Sequence of chain 43.F:
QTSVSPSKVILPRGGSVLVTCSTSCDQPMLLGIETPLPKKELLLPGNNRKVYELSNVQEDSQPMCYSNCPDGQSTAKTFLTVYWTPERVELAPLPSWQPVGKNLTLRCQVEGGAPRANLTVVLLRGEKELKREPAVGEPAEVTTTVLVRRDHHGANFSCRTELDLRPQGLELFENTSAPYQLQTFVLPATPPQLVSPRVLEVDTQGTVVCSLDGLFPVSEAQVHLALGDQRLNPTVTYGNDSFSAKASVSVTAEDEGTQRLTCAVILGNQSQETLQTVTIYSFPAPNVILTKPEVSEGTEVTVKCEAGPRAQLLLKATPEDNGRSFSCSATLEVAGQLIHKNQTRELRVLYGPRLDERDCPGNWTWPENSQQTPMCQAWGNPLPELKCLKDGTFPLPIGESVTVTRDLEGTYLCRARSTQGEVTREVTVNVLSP

The small molecule below binds the protein below.
Small molecule (SMILES): CC(=O)N[C@@H]1[C@@H](O)[C@H](O)[C@@H](CO)O[C@H]1O

Binding-site contacts:
Ligand atom C1 contacts residue ALA117 of chain 43.F at 3.9 Å (hydrophobic).
Ligand atom C7 contacts residue PRO167 of chain 43.F at 3.9 Å (hydrophobic).
Ligand atom C4 contacts residue ALA117 of chain 43.F at 4.2 Å (hydrophobic).
Ligand atom C5 contacts residue ASN118 of chain 43.F at 3.2 Å.
Ligand atom C8 contacts residue ASP164 of chain 43.F at 4.5 Å.
Ligand atom C6 contacts residue ASN118 of chain 43.F at 4.0 Å.
Ligand atom C4 contacts residue ASN118 of chain 43.F at 3.8 Å.
Ligand atom C2 contacts residue ALA117 of chain 43.F at 4.0 Å (hydrophobic).
Ligand atom C2 contacts residue ASN118 of chain 43.F at 2.7 Å.
Ligand atom O5 contacts residue GLN168 of chain 43.F at 4.0 Å.
Ligand atom C1 contacts residue GLN168 of chain 43.F at 4.0 Å.
Ligand atom N2 contacts residue PRO167 of chain 43.F at 4.0 Å.
Ligand atom O5 contacts residue ASN118 of chain 43.F at 1.8 Å (h-bond).
Ligand atom O6 contacts residue ASN118 of chain 43.F at 4.0 Å.
Ligand atom O6 contacts residue ALA117 of chain 43.F at 2.3 Å.
Ligand atom C1 contacts residue ASN118 of chain 43.F at 1.6 Å.
Ligand atom C3 contacts residue ASN118 of chain 43.F at 3.8 Å.
Ligand atom C1 contacts residue PRO167 of chain 43.F at 4.4 Å (hydrophobic).
Ligand atom O7 contacts residue ALA117 of chain 43.F at 4.5 Å.
Ligand atom C6 contacts residue ALA117 of chain 43.F at 3.6 Å (hydrophobic).
Ligand atom C7 contacts residue ASN118 of chain 43.F at 3.9 Å.
Ligand atom O7 contacts residue ASN118 of chain 43.F at 3.5 Å (h-bond).
Ligand atom C8 contacts residue PRO167 of chain 43.F at 3.7 Å (hydrophobic).
Ligand atom C5 contacts residue GLN168 of chain 43.F at 4.5 Å.
Ligand atom O5 contacts residue ALA117 of chain 43.F at 3.5 Å (h-bond).
Ligand atom C5 contacts residue ALA117 of chain 43.F at 4.2 Å (hydrophobic).
Ligand atom N2 contacts residue ASN118 of chain 43.F at 3.6 Å.